Binding-site contacts:
Ligand atom O7 contacts residue TYR29 of chain 1.A at 3.4 Å (h-bond).
Ligand atom C8 contacts residue GLU69 of chain 1.A at 4.4 Å.
Ligand atom C3 contacts residue TRP25 of chain 1.A at 4.0 Å (hydrophobic).
Ligand atom C8 contacts residue TYR70 of chain 1.A at 4.1 Å (hydrophobic).
Ligand atom N2 contacts residue GLU69 of chain 1.A at 4.3 Å.
Ligand atom C4 contacts residue ASN73 of chain 1.A at 4.2 Å.
Ligand atom C8 contacts residue PHE31 of chain 1.A at 3.5 Å (hydrophobic).
Ligand atom C7 contacts residue TYR70 of chain 1.A at 4.2 Å (hydrophobic).
Ligand atom O5 contacts residue ASN73 of chain 1.A at 2.4 Å (h-bond).
Ligand atom C5 contacts residue TRP25 of chain 1.A at 4.3 Å (hydrophobic).
Ligand atom C6 contacts residue TRP25 of chain 1.A at 3.7 Å (hydrophobic).
Ligand atom O7 contacts residue TYR70 of chain 1.A at 3.6 Å.
Ligand atom C7 contacts residue GLU69 of chain 1.A at 4.1 Å.
Ligand atom C8 contacts residue TRP25 of chain 1.A at 3.8 Å (hydrophobic).
Ligand atom C2 contacts residue ASN73 of chain 1.A at 2.4 Å.
Ligand atom C1 contacts residue ASN73 of chain 1.A at 1.5 Å.
Ligand atom C3 contacts residue ASN73 of chain 1.A at 3.7 Å.
Ligand atom C7 contacts residue TYR29 of chain 1.A at 3.7 Å (hydrophobic).
Ligand atom O5 contacts residue TRP25 of chain 1.A at 4.0 Å.
Ligand atom N2 contacts residue TRP25 of chain 1.A at 4.3 Å.
Ligand atom O7 contacts residue ASN73 of chain 1.A at 4.3 Å.
Ligand atom O4 contacts residue TRP25 of chain 1.A at 4.1 Å.
Ligand atom C8 contacts residue TYR29 of chain 1.A at 3.3 Å (hydrophobic).
Ligand atom C7 contacts residue TRP25 of chain 1.A at 4.2 Å (hydrophobic).
Ligand atom O7 contacts residue GLU69 of chain 1.A at 3.9 Å.
Ligand atom O3 contacts residue TRP25 of chain 1.A at 3.6 Å.
Ligand atom C4 contacts residue TRP25 of chain 1.A at 3.8 Å (hydrophobic).
Ligand atom C5 contacts residue ASN73 of chain 1.A at 3.8 Å.
Ligand atom C8 contacts residue ASN73 of chain 1.A at 3.0 Å.
Ligand atom C7 contacts residue ASN73 of chain 1.A at 3.2 Å.
Ligand atom C2 contacts residue TRP25 of chain 1.A at 3.7 Å (hydrophobic).
Ligand atom N2 contacts residue ASN73 of chain 1.A at 2.8 Å (h-bond).

This small molecule binds to this protein.
Small molecule (SMILES): CC(=O)N[C@@H]1[C@@H](O)[C@H](O)[C@@H](CO)O[C@H]1O

Sequence of chain 1.A:
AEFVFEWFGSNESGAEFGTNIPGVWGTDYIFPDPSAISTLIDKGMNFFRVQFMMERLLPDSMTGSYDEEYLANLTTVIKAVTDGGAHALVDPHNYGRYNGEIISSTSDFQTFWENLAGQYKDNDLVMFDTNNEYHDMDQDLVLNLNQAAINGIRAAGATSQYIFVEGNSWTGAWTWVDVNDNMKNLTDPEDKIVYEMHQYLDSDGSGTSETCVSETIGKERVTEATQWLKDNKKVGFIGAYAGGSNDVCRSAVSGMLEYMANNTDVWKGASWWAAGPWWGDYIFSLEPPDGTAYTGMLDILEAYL